Sequence of chain 1.A:
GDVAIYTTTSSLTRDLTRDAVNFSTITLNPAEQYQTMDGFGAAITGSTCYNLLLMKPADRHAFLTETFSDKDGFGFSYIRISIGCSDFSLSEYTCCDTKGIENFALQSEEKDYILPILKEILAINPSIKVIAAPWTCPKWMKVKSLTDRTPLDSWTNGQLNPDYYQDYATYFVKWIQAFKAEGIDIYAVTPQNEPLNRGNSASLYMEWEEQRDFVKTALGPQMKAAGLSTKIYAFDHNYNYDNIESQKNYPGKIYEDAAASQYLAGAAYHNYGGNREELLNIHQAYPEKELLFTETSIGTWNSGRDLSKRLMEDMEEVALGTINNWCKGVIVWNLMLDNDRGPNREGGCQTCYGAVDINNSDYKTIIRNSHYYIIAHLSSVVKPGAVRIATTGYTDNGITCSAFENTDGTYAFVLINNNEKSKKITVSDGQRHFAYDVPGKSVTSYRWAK

Binding-site contacts:
Ligand atom C1 contacts residue CYS391 of chain 1.A at 3.7 Å (hydrophobic).
Ligand atom O4 contacts residue TRP343 of chain 1.A at 4.2 Å.
Ligand atom O2 contacts residue GLY390 of chain 1.A at 4.3 Å.
Ligand atom C3 contacts residue THR393 of chain 1.A at 4.4 Å.
Ligand atom O5 contacts residue NOJ1 of chain 1.D at 2.1 Å (h-bond).
Ligand atom O5 contacts residue TRP343 of chain 1.A at 4.1 Å.
Ligand atom C5 contacts residue TRP343 of chain 1.A at 3.8 Å (hydrophobic).
Ligand atom C1 contacts residue NOJ1 of chain 1.D at 1.3 Å.
Ligand atom O6 contacts residue TYR314 of chain 1.A at 3.8 Å.
Ligand atom O2 contacts residue CYS391 of chain 1.A at 3.2 Å.
Ligand atom O5 contacts residue TYR314 of chain 1.A at 4.2 Å.
Ligand atom C6 contacts residue TRP343 of chain 1.A at 3.5 Å (hydrophobic).
Ligand atom C5 contacts residue NOJ1 of chain 1.D at 3.5 Å.
Ligand atom C3 contacts residue NOJ1 of chain 1.D at 3.6 Å.
Ligand atom C6 contacts residue TYR314 of chain 1.A at 4.0 Å (hydrophobic).
Ligand atom C2 contacts residue NOJ1 of chain 1.D at 2.3 Å.
Ligand atom O2 contacts residue NOJ1 of chain 1.D at 2.8 Å (h-bond).
Ligand atom C4 contacts residue NOJ1 of chain 1.D at 4.0 Å.
Ligand atom C2 contacts residue CYS391 of chain 1.A at 4.2 Å (hydrophobic).
Ligand atom C1 contacts residue CYS394 of chain 1.A at 4.3 Å (hydrophobic).
Ligand atom C1 contacts residue TRP343 of chain 1.A at 4.3 Å (hydrophobic).

This small molecule binds to this protein.
Small molecule (SMILES): OC[C@H]1O[C@@H](O)[C@H](O)[C@@H](O)[C@@H]1O